Binding-site contacts:
Ligand atom C2 contacts residue ILE489 of chain 1.B at 4.3 Å (hydrophobic).
Ligand atom O15 contacts residue PHE493 of chain 1.B at 4.1 Å.
Ligand atom C2 contacts residue TRT1 of chain 1.K at 4.0 Å.
Ligand atom C19 contacts residue LEU482 of chain 1.A at 4.1 Å (hydrophobic).
Ligand atom C4 contacts residue ILE489 of chain 1.A at 4.3 Å (hydrophobic).
Ligand atom C16 contacts residue PHE493 of chain 1.B at 3.9 Å (hydrophobic).
Ligand atom C8 contacts residue ILE489 of chain 1.B at 2.9 Å (hydrophobic).
Ligand atom C17 contacts residue PHE493 of chain 1.B at 3.9 Å (hydrophobic).
Ligand atom C9 contacts residue ILE489 of chain 1.B at 4.3 Å (hydrophobic).
Ligand atom C8 contacts residue PHE486 of chain 1.A at 4.0 Å (hydrophobic).
Ligand atom C6 contacts residue ILE489 of chain 1.B at 4.4 Å (hydrophobic).
Ligand atom C19 contacts residue PHE494 of chain 1.B at 4.0 Å (hydrophobic).
Ligand atom C1 contacts residue PHE486 of chain 1.A at 4.3 Å (hydrophobic).
Ligand atom C4 contacts residue TRT1 of chain 1.K at 3.1 Å.
Ligand atom C5 contacts residue PHE486 of chain 1.A at 3.8 Å (hydrophobic).
Ligand atom C10 contacts residue PHE486 of chain 1.A at 4.3 Å (hydrophobic).
Ligand atom C14 contacts residue ILE489 of chain 1.B at 4.2 Å (hydrophobic).
Ligand atom C16 contacts residue LEU482 of chain 1.A at 4.4 Å (hydrophobic).
Ligand atom C4 contacts residue PHE486 of chain 1.B at 4.3 Å (hydrophobic).
Ligand atom C13 contacts residue PHE493 of chain 1.B at 3.5 Å (hydrophobic).
Ligand atom C14 contacts residue PHE493 of chain 1.B at 4.1 Å (hydrophobic).
Ligand atom C20 contacts residue ALA478 of chain 1.A at 3.6 Å (hydrophobic).
Ligand atom C19 contacts residue ALA478 of chain 1.A at 4.3 Å (hydrophobic).
Ligand atom O18 contacts residue PHE494 of chain 1.B at 4.1 Å.
Ligand atom C10 contacts residue LEU482 of chain 1.A at 3.9 Å (hydrophobic).
Ligand atom C11 contacts residue LEU482 of chain 1.A at 3.6 Å (hydrophobic).
Ligand atom C2 contacts residue PHE485 of chain 1.B at 4.4 Å (hydrophobic).
Ligand atom C1 contacts residue TRT1 of chain 1.K at 4.0 Å.
Ligand atom C20 contacts residue LEU482 of chain 1.A at 4.2 Å (hydrophobic).
Ligand atom C12 contacts residue PHE493 of chain 1.B at 4.1 Å (hydrophobic).

This small molecule binds to this protein.
Small molecule (SMILES): COCCOCCOCCOc1ccc(C(C)(C)CC(C)(C)C)cc1

Sequence of chain 1.B:
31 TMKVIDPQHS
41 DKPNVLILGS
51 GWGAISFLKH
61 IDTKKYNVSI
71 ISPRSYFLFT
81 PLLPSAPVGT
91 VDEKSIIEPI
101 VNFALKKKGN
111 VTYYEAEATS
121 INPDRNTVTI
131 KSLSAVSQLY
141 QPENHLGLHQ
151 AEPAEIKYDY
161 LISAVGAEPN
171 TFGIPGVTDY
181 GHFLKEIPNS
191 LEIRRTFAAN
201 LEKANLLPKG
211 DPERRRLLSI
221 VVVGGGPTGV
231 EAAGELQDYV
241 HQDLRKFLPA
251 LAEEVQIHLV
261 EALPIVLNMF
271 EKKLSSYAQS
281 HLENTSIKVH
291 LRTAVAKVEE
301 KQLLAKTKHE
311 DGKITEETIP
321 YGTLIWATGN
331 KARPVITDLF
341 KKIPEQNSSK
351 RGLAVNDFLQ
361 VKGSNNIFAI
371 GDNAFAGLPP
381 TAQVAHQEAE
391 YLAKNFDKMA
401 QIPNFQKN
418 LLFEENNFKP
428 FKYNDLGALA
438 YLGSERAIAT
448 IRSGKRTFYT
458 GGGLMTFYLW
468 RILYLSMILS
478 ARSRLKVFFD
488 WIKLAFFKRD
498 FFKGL

Sequence of chain 1.A:
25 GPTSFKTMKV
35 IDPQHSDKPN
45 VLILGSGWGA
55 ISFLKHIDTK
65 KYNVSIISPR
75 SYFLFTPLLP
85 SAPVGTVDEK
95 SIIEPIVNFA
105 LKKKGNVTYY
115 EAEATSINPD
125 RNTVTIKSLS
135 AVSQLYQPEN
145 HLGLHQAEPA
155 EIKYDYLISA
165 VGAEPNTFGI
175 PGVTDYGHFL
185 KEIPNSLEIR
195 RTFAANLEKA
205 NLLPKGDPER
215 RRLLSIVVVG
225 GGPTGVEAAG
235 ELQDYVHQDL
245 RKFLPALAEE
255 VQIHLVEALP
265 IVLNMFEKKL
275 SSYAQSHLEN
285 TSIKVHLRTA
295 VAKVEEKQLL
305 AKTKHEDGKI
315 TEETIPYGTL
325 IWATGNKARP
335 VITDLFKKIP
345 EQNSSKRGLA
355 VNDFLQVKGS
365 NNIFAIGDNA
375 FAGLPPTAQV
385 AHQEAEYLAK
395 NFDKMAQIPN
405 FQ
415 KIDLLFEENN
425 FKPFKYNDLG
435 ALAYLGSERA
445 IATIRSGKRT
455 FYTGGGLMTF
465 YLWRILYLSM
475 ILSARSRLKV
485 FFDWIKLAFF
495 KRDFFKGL